Binding-site contacts:
Ligand atom C4 contacts residue THR106 of chain 1.D at 3.6 Å.
Ligand atom C4 contacts residue HIS16 of chain 1.D at 3.8 Å.
Ligand atom C5 contacts residue ALA260 of chain 1.D at 3.4 Å (hydrophobic).
Ligand atom O2 contacts residue ZN1 of chain 1.O at 2.9 Å.
Ligand atom O2 contacts residue ZN1 of chain 1.N at 2.1 Å.
Ligand atom C6 contacts residue GLY276 of chain 1.D at 3.7 Å.
Ligand atom N3 contacts residue ASN43 of chain 1.D at 3.6 Å.
Ligand atom C6 contacts residue THR106 of chain 1.D at 3.5 Å.
Ligand atom C6 contacts residue ALA260 of chain 1.D at 3.8 Å (hydrophobic).
Ligand atom C5 contacts residue THR106 of chain 1.D at 3.1 Å.
Ligand atom O2 contacts residue KCX98 of chain 1.D at 3.4 Å (h-bond).
Ligand atom F5 contacts residue ALA260 of chain 1.D at 3.3 Å.
Ligand atom F5 contacts residue THR106 of chain 1.D at 2.9 Å.
Ligand atom N1 contacts residue THR105 of chain 1.D at 3.2 Å (h-bond).
Ligand atom N3 contacts residue HIS16 of chain 1.D at 3.3 Å (h-bond).
Ligand atom C2 contacts residue ASP258 of chain 1.D at 3.6 Å.
Ligand atom O4 contacts residue ARG18 of chain 1.D at 2.8 Å (salt-bridge).
Ligand atom O2 contacts residue ASP258 of chain 1.D at 3.4 Å (salt-bridge).
Ligand atom O2 contacts residue HIS137 of chain 1.D at 3.9 Å.
Ligand atom F5 contacts residue HIS262 of chain 1.D at 2.7 Å.
Ligand atom N3 contacts residue THR105 of chain 1.D at 3.9 Å.
Ligand atom C6 contacts residue THR105 of chain 1.D at 3.8 Å.
Ligand atom N1 contacts residue ASP258 of chain 1.D at 3.6 Å.
Ligand atom N3 contacts residue ZN1 of chain 1.O at 3.3 Å.
Ligand atom C5 contacts residue ALA275 of chain 1.D at 3.2 Å (hydrophobic).
Ligand atom O4 contacts residue THR106 of chain 1.D at 3.5 Å.
Ligand atom O4 contacts residue ASN43 of chain 1.D at 2.7 Å (h-bond).
Ligand atom F5 contacts residue ALA275 of chain 1.D at 2.7 Å.
Ligand atom C4 contacts residue ARG18 of chain 1.D at 3.9 Å.
Ligand atom N3 contacts residue KCX98 of chain 1.D at 3.8 Å.
Ligand atom O4 contacts residue HIS16 of chain 1.D at 3.5 Å (h-bond).
Ligand atom C2 contacts residue ZN1 of chain 1.O at 3.3 Å.
Ligand atom F5 contacts residue ARG18 of chain 1.D at 3.0 Å.
Ligand atom N1 contacts residue LYS230 of chain 1.D at 3.6 Å.
Ligand atom O2 contacts residue THR105 of chain 1.D at 3.5 Å (h-bond).
Ligand atom C6 contacts residue ALA275 of chain 1.D at 3.1 Å (hydrophobic).
Ligand atom C2 contacts residue THR105 of chain 1.D at 3.3 Å.
Ligand atom O2 contacts residue LYS230 of chain 1.D at 3.8 Å.
Ligand atom C4 contacts residue ASN43 of chain 1.D at 3.5 Å.
Ligand atom C2 contacts residue ZN1 of chain 1.N at 3.3 Å.

The protein below binds the small molecule below.
Small molecule (SMILES): O=c1[nH]cc(F)c(=O)[nH]1

Sequence of chain 1.D:
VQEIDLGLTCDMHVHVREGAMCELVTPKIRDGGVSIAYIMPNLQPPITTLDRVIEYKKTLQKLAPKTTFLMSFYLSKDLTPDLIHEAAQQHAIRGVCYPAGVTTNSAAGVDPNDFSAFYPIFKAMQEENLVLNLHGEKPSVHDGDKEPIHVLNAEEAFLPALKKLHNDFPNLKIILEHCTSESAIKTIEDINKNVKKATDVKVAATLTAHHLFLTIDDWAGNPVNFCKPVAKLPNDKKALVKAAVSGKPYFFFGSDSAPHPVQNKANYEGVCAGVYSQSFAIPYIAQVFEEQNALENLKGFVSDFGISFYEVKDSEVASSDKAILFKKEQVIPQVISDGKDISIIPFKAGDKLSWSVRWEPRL